Binding-site contacts:
Ligand atom C3 contacts residue ASN154 of chain 2.A at 3.9 Å.
Ligand atom C5 contacts residue LYS3 of chain 2.A at 4.3 Å.
Ligand atom C4 contacts residue ASN154 of chain 2.A at 4.3 Å.
Ligand atom C7 contacts residue ASN154 of chain 2.A at 3.3 Å.
Ligand atom N2 contacts residue ASN154 of chain 2.A at 2.9 Å (h-bond).
Ligand atom O5 contacts residue LYS3 of chain 2.A at 4.0 Å.
Ligand atom O7 contacts residue ASN154 of chain 2.A at 3.4 Å (h-bond).
Ligand atom C8 contacts residue ASN154 of chain 2.A at 4.4 Å.
Ligand atom C6 contacts residue LYS3 of chain 2.A at 4.2 Å.
Ligand atom O5 contacts residue ASN154 of chain 2.A at 2.4 Å (h-bond).
Ligand atom C1 contacts residue GLN227 of chain 2.A at 4.3 Å.
Ligand atom C2 contacts residue ASN154 of chain 2.A at 2.5 Å.
Ligand atom O7 contacts residue GLN227 of chain 2.A at 3.2 Å (h-bond).
Ligand atom C7 contacts residue GLN227 of chain 2.A at 4.3 Å.
Ligand atom C5 contacts residue ASN154 of chain 2.A at 3.7 Å.
Ligand atom C1 contacts residue ASN154 of chain 2.A at 1.5 Å.

Sequence of chain 2.A:
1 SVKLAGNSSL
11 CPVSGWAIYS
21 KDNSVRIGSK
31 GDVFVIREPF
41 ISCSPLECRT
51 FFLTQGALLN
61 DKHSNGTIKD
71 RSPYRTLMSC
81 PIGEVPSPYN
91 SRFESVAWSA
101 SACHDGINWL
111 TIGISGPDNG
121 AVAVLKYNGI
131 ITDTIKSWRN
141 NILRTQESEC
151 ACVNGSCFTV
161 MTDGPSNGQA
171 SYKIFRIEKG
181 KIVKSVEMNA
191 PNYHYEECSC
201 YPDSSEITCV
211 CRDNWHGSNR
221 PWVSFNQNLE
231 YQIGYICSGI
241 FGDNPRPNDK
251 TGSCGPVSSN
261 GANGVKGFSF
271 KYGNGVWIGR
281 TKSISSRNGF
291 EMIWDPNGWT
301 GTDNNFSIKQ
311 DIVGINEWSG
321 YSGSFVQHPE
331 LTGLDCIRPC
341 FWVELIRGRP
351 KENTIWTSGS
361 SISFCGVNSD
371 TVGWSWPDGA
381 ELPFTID

This small molecule binds to this protein.
Small molecule (SMILES): CC(=O)N[C@@H]1[C@@H](O)[C@H](O)[C@@H](CO)O[C@H]1O